Sequence of chain 1.A:
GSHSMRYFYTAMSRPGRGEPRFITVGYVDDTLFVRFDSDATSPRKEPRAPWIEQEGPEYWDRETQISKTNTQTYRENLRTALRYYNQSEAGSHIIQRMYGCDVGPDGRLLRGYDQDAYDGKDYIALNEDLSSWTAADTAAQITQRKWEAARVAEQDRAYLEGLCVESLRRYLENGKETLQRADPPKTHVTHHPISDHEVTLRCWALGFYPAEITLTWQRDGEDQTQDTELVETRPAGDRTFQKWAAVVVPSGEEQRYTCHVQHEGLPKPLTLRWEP

Binding-site contacts:
Ligand atom CG contacts residue TYR7 of chain 1.A at 3.5 Å (hydrophobic).
Ligand atom CD contacts residue TYR9 of chain 1.A at 3.4 Å (hydrophobic).
Ligand atom N contacts residue TYR159 of chain 1.A at 3.6 Å.
Ligand atom CB contacts residue TRP147 of chain 1.A at 3.4 Å (hydrophobic).
Ligand atom CA contacts residue GLU63 of chain 1.A at 3.6 Å.
Ligand atom CG contacts residue TYR99 of chain 1.A at 3.6 Å (hydrophobic).
Ligand atom CE2 contacts residue TYR123 of chain 1.A at 3.5 Å (hydrophobic).
Ligand atom CD contacts residue TYR99 of chain 1.A at 3.5 Å (hydrophobic).
Ligand atom CD2 contacts residue ASP156 of chain 1.A at 3.5 Å.
Ligand atom OXT contacts residue TYR84 of chain 1.A at 3.6 Å (h-bond).
Ligand atom OE1 contacts residue TYR99 of chain 1.A at 2.7 Å (h-bond).
Ligand atom O contacts residue TRP147 of chain 1.A at 2.8 Å (h-bond).
Ligand atom CE1 contacts residue GLN155 of chain 1.A at 3.5 Å.
Ligand atom CA contacts residue TYR99 of chain 1.A at 3.4 Å (hydrophobic).
Ligand atom CD1 contacts residue ASN77 of chain 1.A at 3.4 Å.
Ligand atom O contacts residue TYR84 of chain 1.A at 2.9 Å (h-bond).
Ligand atom OXT contacts residue LYS146 of chain 1.A at 2.8 Å (salt-bridge).
Ligand atom N contacts residue TYR171 of chain 1.A at 2.7 Å (h-bond).
Ligand atom N contacts residue ASN77 of chain 1.A at 3.0 Å (h-bond).
Ligand atom CA contacts residue TYR171 of chain 1.A at 3.5 Å (hydrophobic).
Ligand atom CD1 contacts residue TYR159 of chain 1.A at 3.5 Å (hydrophobic).
Ligand atom OE2 contacts residue LYS45 of chain 1.A at 2.8 Å (salt-bridge).
Ligand atom CG contacts residue TYR171 of chain 1.A at 3.5 Å (hydrophobic).
Ligand atom N contacts residue GLU63 of chain 1.A at 2.9 Å (salt-bridge).
Ligand atom CG contacts residue GLU63 of chain 1.A at 3.3 Å.
Ligand atom CB contacts residue ASN70 of chain 1.A at 3.5 Å.
Ligand atom OE1 contacts residue TYR9 of chain 1.A at 2.5 Å (h-bond).
Ligand atom C contacts residue TYR7 of chain 1.A at 3.4 Å (hydrophobic).
Ligand atom CG contacts residue TYR59 of chain 1.A at 3.5 Å (hydrophobic).
Ligand atom O contacts residue ARG62 of chain 1.A at 3.1 Å (salt-bridge).
Ligand atom CA contacts residue TYR7 of chain 1.A at 3.5 Å (hydrophobic).
Ligand atom O contacts residue TYR159 of chain 1.A at 2.6 Å (h-bond).
Ligand atom CB contacts residue TYR99 of chain 1.A at 3.4 Å (hydrophobic).
Ligand atom OE1 contacts residue ARG62 of chain 1.A at 3.3 Å (salt-bridge).
Ligand atom CE2 contacts residue ASP156 of chain 1.A at 3.3 Å.
Ligand atom N contacts residue SER167 of chain 1.A at 3.2 Å (h-bond).
Ligand atom N contacts residue TYR7 of chain 1.A at 3.1 Å (h-bond).
Ligand atom N contacts residue TYR99 of chain 1.A at 2.9 Å (h-bond).
Ligand atom O contacts residue THR143 of chain 1.A at 2.7 Å (h-bond).
Ligand atom CZ contacts residue GLN155 of chain 1.A at 3.3 Å.

A protein and the small-molecule ligand that binds it are described below.
Small molecule (SMILES): C[C@H](NC(=O)CNC(=O)[C@H](Cc1ccccc1)NC(=O)[C@H](CCC(=O)O)NC(=O)[C@@H](N)CCC(=O)O)C(=O)N[C@@H](C)C(=O)N[C@@H](C)C(=O)N[C@@H](CO)C(=O)N[C@@H](Cc1ccccc1)C(=O)O